This small molecule binds to this protein.
Small molecule (SMILES): CC(=O)N[C@@H]1[C@@H](O)[C@H](O)[C@@H](CO)O[C@H]1O

Sequence of chain 2.A:
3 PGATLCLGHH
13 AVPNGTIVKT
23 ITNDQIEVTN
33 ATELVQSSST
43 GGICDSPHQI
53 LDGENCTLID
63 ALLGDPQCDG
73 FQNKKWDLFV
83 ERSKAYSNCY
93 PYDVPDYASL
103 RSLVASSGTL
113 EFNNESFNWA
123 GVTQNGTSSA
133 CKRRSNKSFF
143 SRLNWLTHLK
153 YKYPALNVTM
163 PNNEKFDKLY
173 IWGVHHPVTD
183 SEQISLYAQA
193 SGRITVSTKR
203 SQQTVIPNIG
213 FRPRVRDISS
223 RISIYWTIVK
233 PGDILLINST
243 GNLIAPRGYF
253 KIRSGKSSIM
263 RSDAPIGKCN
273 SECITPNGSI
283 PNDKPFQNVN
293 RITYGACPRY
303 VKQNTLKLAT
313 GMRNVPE

Binding-site contacts:
Ligand atom O7 contacts residue ASN16 of chain 2.A at 3.7 Å.
Ligand atom C7 contacts residue ASN16 of chain 2.A at 3.4 Å.
Ligand atom O3 contacts residue NAG1 of chain 2.D at 4.4 Å.
Ligand atom O7 contacts residue THR18 of chain 2.A at 3.6 Å (h-bond).
Ligand atom O4 contacts residue NAG1 of chain 2.D at 4.0 Å.
Ligand atom N2 contacts residue ASN16 of chain 2.A at 2.6 Å (h-bond).
Ligand atom C3 contacts residue ASN16 of chain 2.A at 3.8 Å.
Ligand atom O5 contacts residue ASN16 of chain 2.A at 2.5 Å (h-bond).
Ligand atom C3 contacts residue NAG1 of chain 2.D at 4.1 Å.
Ligand atom C2 contacts residue ASN16 of chain 2.A at 2.4 Å.
Ligand atom C4 contacts residue ASN16 of chain 2.A at 4.2 Å.
Ligand atom C8 contacts residue ASN16 of chain 2.A at 4.1 Å.
Ligand atom C1 contacts residue ASN16 of chain 2.A at 1.5 Å.
Ligand atom C5 contacts residue ASN16 of chain 2.A at 3.7 Å.